Binding-site contacts:
Ligand atom CBI contacts residue PHE208 of chain 1.C at 3.7 Å (hydrophobic).
Ligand atom CBE contacts residue TRP204 of chain 1.C at 3.7 Å (hydrophobic).
Ligand atom CCM contacts residue TRP204 of chain 1.C at 4.3 Å (hydrophobic).
Ligand atom CBE contacts residue LEU207 of chain 1.C at 3.9 Å (hydrophobic).
Ligand atom CBK contacts residue TRP204 of chain 1.C at 3.7 Å (hydrophobic).
Ligand atom CBE contacts residue PHE208 of chain 1.C at 3.6 Å (hydrophobic).
Ligand atom CBJ contacts residue TRP204 of chain 1.C at 4.1 Å (hydrophobic).
Ligand atom CBD contacts residue TRP204 of chain 1.C at 3.9 Å (hydrophobic).
Ligand atom CBG contacts residue PHE208 of chain 1.C at 3.6 Å (hydrophobic).
Ligand atom CBT contacts residue TRP205 of chain 1.C at 4.3 Å (hydrophobic).
Ligand atom CBC contacts residue PHE208 of chain 1.C at 3.8 Å (hydrophobic).
Ligand atom CBQ contacts residue TRP204 of chain 1.C at 3.8 Å (hydrophobic).
Ligand atom CCJ contacts residue TRP205 of chain 1.C at 3.9 Å (hydrophobic).
Ligand atom CBR contacts residue TRP204 of chain 1.C at 3.7 Å (hydrophobic).
Ligand atom CBQ contacts residue TRP205 of chain 1.C at 4.2 Å (hydrophobic).
Ligand atom OBV contacts residue TRP205 of chain 1.C at 4.0 Å.
Ligand atom CBH contacts residue TRP204 of chain 1.C at 3.6 Å (hydrophobic).
Ligand atom CBC contacts residue LEU207 of chain 1.C at 3.7 Å (hydrophobic).
Ligand atom CBF contacts residue TRP204 of chain 1.C at 4.5 Å (hydrophobic).
Ligand atom CBA contacts residue LEU207 of chain 1.C at 4.2 Å (hydrophobic).
Ligand atom OBV contacts residue TRP204 of chain 1.C at 4.3 Å.

Sequence of chain 1.C:
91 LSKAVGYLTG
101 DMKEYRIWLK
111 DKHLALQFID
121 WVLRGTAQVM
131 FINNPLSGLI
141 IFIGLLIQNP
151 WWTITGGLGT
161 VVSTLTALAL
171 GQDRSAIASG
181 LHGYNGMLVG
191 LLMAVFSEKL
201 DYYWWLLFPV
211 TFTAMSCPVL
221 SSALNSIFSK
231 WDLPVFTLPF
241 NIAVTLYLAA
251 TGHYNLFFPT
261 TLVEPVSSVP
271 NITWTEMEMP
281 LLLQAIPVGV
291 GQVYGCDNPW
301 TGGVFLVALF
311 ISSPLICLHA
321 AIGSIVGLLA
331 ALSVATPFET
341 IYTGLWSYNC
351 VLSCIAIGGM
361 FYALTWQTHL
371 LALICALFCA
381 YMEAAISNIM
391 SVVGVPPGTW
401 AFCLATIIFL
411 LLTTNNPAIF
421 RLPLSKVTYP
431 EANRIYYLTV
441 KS

A small-molecule ligand and the protein it binds are described below.
Small molecule (SMILES): CCCCCCCCCCC(CCCCCCCCCC)(CO[C@H]1O[C@@H](CO)[C@H](O[C@@H]2O[C@@H](CO)[C@H](O)[C@@H](O)[C@@H]2O)[C@@H](O)[C@@H]1O)CO[C@H]1O[C@@H](CO)[C@H](O[C@@H]2O[C@@H](CO)[C@H](O)[C@@H](O)[C@@H]2O)[C@@H](O)[C@H]1O